Binding-site contacts:
Ligand atom C16 contacts residue ALA82 of chain 2.A at 3.9 Å (hydrophobic).
Ligand atom O27 contacts residue THR128 of chain 1.A at 2.6 Å (h-bond).
Ligand atom C24 contacts residue THR128 of chain 1.A at 3.4 Å.
Ligand atom C06 contacts residue THR79 of chain 2.A at 4.1 Å.
Ligand atom C11 contacts residue GLN49 of chain 2.A at 3.9 Å.
Ligand atom O27 contacts residue ALA123 of chain 1.A at 3.8 Å.
Ligand atom C18 contacts residue THR128 of chain 1.A at 4.0 Å.
Ligand atom C26 contacts residue GLU124 of chain 1.A at 3.5 Å.
Ligand atom C16 contacts residue ALA83 of chain 2.A at 3.8 Å (hydrophobic).
Ligand atom C20 contacts residue LEU56 of chain 2.A at 3.9 Å (hydrophobic).
Ligand atom C23 contacts residue GLN49 of chain 2.A at 3.9 Å.
Ligand atom C26 contacts residue ALA123 of chain 1.A at 4.0 Å (hydrophobic).
Ligand atom C26 contacts residue THR128 of chain 1.A at 3.3 Å.
Ligand atom O28 contacts residue ALA123 of chain 1.A at 3.6 Å.
Ligand atom O14 contacts residue HIS125 of chain 1.A at 3.6 Å.
Ligand atom C13 contacts residue THR128 of chain 1.A at 3.6 Å.
Ligand atom C15 contacts residue ALA82 of chain 2.A at 3.8 Å (hydrophobic).
Ligand atom C11 contacts residue GLU124 of chain 1.A at 3.7 Å.
Ligand atom C15 contacts residue THR79 of chain 2.A at 3.8 Å.
Ligand atom C04 contacts residue THR79 of chain 2.A at 4.0 Å.
Ligand atom C22 contacts residue THR128 of chain 1.A at 3.6 Å.
Ligand atom C04 contacts residue ALA82 of chain 2.A at 3.6 Å (hydrophobic).
Ligand atom C21 contacts residue GLN122 of chain 1.A at 3.7 Å.
Ligand atom O27 contacts residue GLU124 of chain 1.A at 3.4 Å (salt-bridge).
Ligand atom C23 contacts residue THR79 of chain 2.A at 3.9 Å.
Ligand atom C21 contacts residue MET132 of chain 1.A at 3.7 Å (hydrophobic).
Ligand atom C03 contacts residue THR79 of chain 2.A at 3.8 Å.
Ligand atom C11 contacts residue HIS125 of chain 1.A at 3.6 Å.
Ligand atom O28 contacts residue GLU124 of chain 1.A at 2.8 Å (salt-bridge).
Ligand atom C05 contacts residue ALA78 of chain 2.A at 3.8 Å (hydrophobic).
Ligand atom C05 contacts residue ALA82 of chain 2.A at 4.0 Å (hydrophobic).
Ligand atom C25 contacts residue GLN49 of chain 2.A at 3.8 Å.
Ligand atom O14 contacts residue THR128 of chain 1.A at 3.3 Å (h-bond).
Ligand atom C02 contacts residue THR79 of chain 2.A at 3.5 Å.
Ligand atom C01 contacts residue THR79 of chain 2.A at 3.6 Å.
Ligand atom C20 contacts residue TRP86 of chain 2.A at 3.5 Å (hydrophobic).
Ligand atom O27 contacts residue HIS125 of chain 1.A at 2.9 Å (h-bond).
Ligand atom C25 contacts residue THR128 of chain 1.A at 3.8 Å.
Ligand atom N07 contacts residue THR79 of chain 2.A at 3.8 Å.
Ligand atom C26 contacts residue HIS125 of chain 1.A at 3.8 Å.

A protein and the small-molecule ligand that binds it are described below.
Small molecule (SMILES): Cc1ccc(-c2c([C@H](OC(C)(C)C)C(=O)O)c(C)nc3ccccc23)cc1C

Sequence of chain 1.A:
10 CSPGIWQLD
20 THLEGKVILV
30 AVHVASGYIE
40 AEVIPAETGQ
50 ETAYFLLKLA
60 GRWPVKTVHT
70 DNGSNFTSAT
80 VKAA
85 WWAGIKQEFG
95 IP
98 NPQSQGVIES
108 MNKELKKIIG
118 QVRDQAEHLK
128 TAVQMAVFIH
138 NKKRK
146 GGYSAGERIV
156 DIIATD

Sequence of chain 2.A:
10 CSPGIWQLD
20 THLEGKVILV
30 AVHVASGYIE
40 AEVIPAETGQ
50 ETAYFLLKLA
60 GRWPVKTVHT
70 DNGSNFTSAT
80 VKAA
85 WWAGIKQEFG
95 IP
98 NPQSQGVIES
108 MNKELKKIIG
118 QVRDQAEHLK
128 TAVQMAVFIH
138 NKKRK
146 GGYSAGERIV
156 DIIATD